Sequence of chain 1.A:
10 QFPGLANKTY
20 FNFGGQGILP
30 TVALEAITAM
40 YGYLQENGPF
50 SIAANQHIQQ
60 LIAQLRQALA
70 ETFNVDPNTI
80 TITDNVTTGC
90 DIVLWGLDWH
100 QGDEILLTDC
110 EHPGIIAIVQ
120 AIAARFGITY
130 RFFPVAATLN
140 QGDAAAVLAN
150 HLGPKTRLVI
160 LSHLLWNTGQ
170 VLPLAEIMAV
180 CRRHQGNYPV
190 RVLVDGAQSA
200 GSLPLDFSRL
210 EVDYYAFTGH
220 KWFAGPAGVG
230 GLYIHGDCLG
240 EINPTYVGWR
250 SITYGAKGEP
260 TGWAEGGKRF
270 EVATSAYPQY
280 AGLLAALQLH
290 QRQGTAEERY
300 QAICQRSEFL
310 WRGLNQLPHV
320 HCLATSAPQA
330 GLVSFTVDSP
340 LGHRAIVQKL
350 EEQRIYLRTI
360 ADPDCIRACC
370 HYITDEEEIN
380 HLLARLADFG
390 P

A protein and the small-molecule ligand that binds it are described below.
Small molecule (SMILES): N[C@@H](CSS)C(=O)O

Sequence of chain 1.B:
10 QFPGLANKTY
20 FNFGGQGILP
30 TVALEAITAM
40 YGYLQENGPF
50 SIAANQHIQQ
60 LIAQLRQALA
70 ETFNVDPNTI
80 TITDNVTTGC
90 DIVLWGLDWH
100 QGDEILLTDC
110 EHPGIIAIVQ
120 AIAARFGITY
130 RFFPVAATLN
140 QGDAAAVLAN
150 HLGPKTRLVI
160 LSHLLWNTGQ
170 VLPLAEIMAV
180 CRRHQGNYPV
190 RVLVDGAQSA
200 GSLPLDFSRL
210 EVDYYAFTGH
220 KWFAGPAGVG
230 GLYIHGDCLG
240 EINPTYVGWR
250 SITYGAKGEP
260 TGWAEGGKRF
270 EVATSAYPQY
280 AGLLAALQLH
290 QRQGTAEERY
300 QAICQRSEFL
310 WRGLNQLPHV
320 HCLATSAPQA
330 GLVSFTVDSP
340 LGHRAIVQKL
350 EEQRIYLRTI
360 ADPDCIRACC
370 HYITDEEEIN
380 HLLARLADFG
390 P

Binding-site contacts:
Ligand atom CB contacts residue TYR253 of chain 1.B at 3.6 Å (hydrophobic).
Ligand atom SD contacts residue PDA1 of chain 1.D at 4.3 Å.
Ligand atom OXT contacts residue ARG357 of chain 1.A at 2.5 Å (salt-bridge).
Ligand atom O contacts residue PDA1 of chain 1.D at 3.7 Å.
Ligand atom OXT contacts residue TRP165 of chain 1.A at 3.2 Å.
Ligand atom C contacts residue TRP165 of chain 1.A at 4.2 Å (hydrophobic).
Ligand atom SD contacts residue TRP248 of chain 1.B at 3.2 Å.
Ligand atom CB contacts residue TRP248 of chain 1.B at 3.5 Å (hydrophobic).
Ligand atom SG contacts residue TYR253 of chain 1.B at 3.7 Å.
Ligand atom C contacts residue ARG357 of chain 1.A at 3.3 Å.
Ligand atom CA contacts residue ARG357 of chain 1.A at 4.5 Å.
Ligand atom SD contacts residue HIS111 of chain 1.A at 2.5 Å (h-bond).
Ligand atom C contacts residue HIS111 of chain 1.A at 4.5 Å.
Ligand atom SG contacts residue TRP248 of chain 1.B at 3.4 Å.
Ligand atom SD contacts residue PRO112 of chain 1.A at 4.3 Å.
Ligand atom O contacts residue HIS111 of chain 1.A at 4.0 Å.
Ligand atom O contacts residue TRP165 of chain 1.A at 4.2 Å.
Ligand atom SG contacts residue PRO112 of chain 1.A at 3.8 Å.
Ligand atom SG contacts residue HIS111 of chain 1.A at 3.6 Å.
Ligand atom SD contacts residue GLY113 of chain 1.A at 4.5 Å.
Ligand atom O contacts residue ARG357 of chain 1.A at 3.0 Å (salt-bridge).